Binding-site contacts:
Ligand atom C5 contacts residue SER102 of chain 1.E at 3.3 Å.
Ligand atom C1 contacts residue ASN100 of chain 1.E at 1.4 Å.
Ligand atom C8 contacts residue ASN100 of chain 1.E at 4.0 Å.
Ligand atom O5 contacts residue SER102 of chain 1.E at 2.7 Å (h-bond).
Ligand atom N2 contacts residue ASN100 of chain 1.E at 3.0 Å (h-bond).
Ligand atom C1 contacts residue SER102 of chain 1.E at 3.3 Å.
Ligand atom O5 contacts residue TRP103 of chain 1.E at 4.2 Å.
Ligand atom C2 contacts residue ASN100 of chain 1.E at 2.5 Å.
Ligand atom C6 contacts residue SER102 of chain 1.E at 3.5 Å.
Ligand atom O6 contacts residue SER102 of chain 1.E at 2.6 Å (h-bond).
Ligand atom C7 contacts residue ASN100 of chain 1.E at 3.2 Å.
Ligand atom O5 contacts residue ASN100 of chain 1.E at 2.3 Å (h-bond).
Ligand atom O7 contacts residue ASN100 of chain 1.E at 2.9 Å (h-bond).
Ligand atom O6 contacts residue TRP103 of chain 1.E at 4.3 Å.
Ligand atom C4 contacts residue ASN100 of chain 1.E at 4.2 Å.
Ligand atom C5 contacts residue ASN100 of chain 1.E at 3.6 Å.
Ligand atom C3 contacts residue ASN100 of chain 1.E at 3.8 Å.

Sequence of chain 1.E:
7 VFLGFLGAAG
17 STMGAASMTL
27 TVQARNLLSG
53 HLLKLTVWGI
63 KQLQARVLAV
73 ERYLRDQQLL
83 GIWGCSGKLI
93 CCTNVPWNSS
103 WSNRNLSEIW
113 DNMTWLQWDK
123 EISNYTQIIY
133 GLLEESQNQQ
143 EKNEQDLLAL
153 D

The small molecule below binds the protein below.
Small molecule (SMILES): CC(=O)N[C@@H]1[C@@H](O)[C@H](O)[C@@H](CO)O[C@H]1O